Sequence of chain 1.B:
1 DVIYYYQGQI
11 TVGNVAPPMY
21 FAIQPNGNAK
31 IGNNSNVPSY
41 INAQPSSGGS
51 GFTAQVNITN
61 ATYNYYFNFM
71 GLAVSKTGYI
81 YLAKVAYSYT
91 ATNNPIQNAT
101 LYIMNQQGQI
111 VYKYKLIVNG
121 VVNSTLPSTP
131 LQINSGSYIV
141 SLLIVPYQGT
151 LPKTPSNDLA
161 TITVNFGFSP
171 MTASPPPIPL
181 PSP

Binding-site contacts:
Ligand atom C2 contacts residue ASN98 of chain 1.B at 2.5 Å.
Ligand atom C1 contacts residue ASN98 of chain 1.B at 1.4 Å.
Ligand atom O7 contacts residue TYR63 of chain 1.B at 4.5 Å.
Ligand atom C6 contacts residue VAL118 of chain 1.B at 3.8 Å (hydrophobic).
Ligand atom O6 contacts residue LYS115 of chain 1.B at 3.3 Å (salt-bridge).
Ligand atom O4 contacts residue ASN119 of chain 1.B at 4.0 Å.
Ligand atom C2 contacts residue GLN97 of chain 1.B at 4.2 Å.
Ligand atom N2 contacts residue GLN97 of chain 1.B at 3.2 Å (h-bond).
Ligand atom C4 contacts residue ASN98 of chain 1.B at 4.2 Å.
Ligand atom C4 contacts residue ASN119 of chain 1.B at 4.4 Å.
Ligand atom C3 contacts residue GLN97 of chain 1.B at 4.4 Å.
Ligand atom O7 contacts residue ASN98 of chain 1.B at 3.8 Å.
Ligand atom C8 contacts residue VAL145 of chain 1.B at 3.7 Å (hydrophobic).
Ligand atom C8 contacts residue GLN97 of chain 1.B at 3.6 Å.
Ligand atom O3 contacts residue TYR63 of chain 1.B at 3.9 Å.
Ligand atom C7 contacts residue GLN97 of chain 1.B at 3.9 Å.
Ligand atom C7 contacts residue VAL145 of chain 1.B at 4.4 Å (hydrophobic).
Ligand atom C3 contacts residue ASN98 of chain 1.B at 3.8 Å.
Ligand atom C5 contacts residue VAL118 of chain 1.B at 4.1 Å (hydrophobic).
Ligand atom C5 contacts residue ASN98 of chain 1.B at 3.6 Å.
Ligand atom O5 contacts residue VAL118 of chain 1.B at 4.5 Å.
Ligand atom N2 contacts residue ASN98 of chain 1.B at 2.9 Å (h-bond).
Ligand atom C1 contacts residue GLN97 of chain 1.B at 4.4 Å.
Ligand atom C6 contacts residue ASN119 of chain 1.B at 4.5 Å.
Ligand atom C7 contacts residue ASN98 of chain 1.B at 3.6 Å.
Ligand atom C6 contacts residue LYS115 of chain 1.B at 3.9 Å.
Ligand atom O5 contacts residue ASN98 of chain 1.B at 2.3 Å (h-bond).
Ligand atom C5 contacts residue ASN119 of chain 1.B at 3.8 Å.

A protein and the small-molecule ligand that binds it are described below.
Small molecule (SMILES): CC(=O)N[C@H]1[C@H](O[C@H]2[C@H](O)[C@@H](NC(C)=O)CO[C@@H]2CO)O[C@H](CO[C@H]2O[C@H](CO)[C@@H](O)[C@H](O)[C@@H]2O)[C@@H](O[C@H]2O[C@H](CO)[C@@H](O)[C@H](O)[C@@H]2O)[C@@H]1O[C@@H]1O[C@H](CS(=O)(=O)O)[C@@H](O[C@@H]2O[C@H](CO)[C@@H](O)[C@H](O)[C@H]2O)[C@H](O)[C@H]1O